Binding-site contacts:
Ligand atom C8 contacts residue TRP30 of chain 1.A at 4.0 Å (hydrophobic).
Ligand atom C11 contacts residue TYR52 of chain 1.A at 3.9 Å (hydrophobic).
Ligand atom C14 contacts residue PHE72 of chain 1.A at 4.3 Å (hydrophobic).
Ligand atom C6 contacts residue TRP30 of chain 1.A at 3.8 Å (hydrophobic).
Ligand atom N4 contacts residue 1PE1 of chain 1.J at 3.9 Å.
Ligand atom O4 contacts residue 1PE1 of chain 1.J at 4.1 Å.
Ligand atom C3 contacts residue PHE85 of chain 1.A at 4.3 Å (hydrophobic).
Ligand atom O4 contacts residue TRP103 of chain 1.A at 4.2 Å.
Ligand atom C5 contacts residue P6G1 of chain 1.F at 4.0 Å.
Ligand atom N4 contacts residue TRP103 of chain 1.A at 4.3 Å.
Ligand atom O3 contacts residue 1PE1 of chain 1.J at 3.0 Å.
Ligand atom C7 contacts residue TRP30 of chain 1.A at 3.8 Å (hydrophobic).
Ligand atom C1 contacts residue PHE85 of chain 1.A at 4.1 Å (hydrophobic).
Ligand atom O4 contacts residue PHE64 of chain 1.A at 4.2 Å.
Ligand atom N3 contacts residue TYR52 of chain 1.A at 4.2 Å.
Ligand atom C4 contacts residue LEU89 of chain 1.A at 4.2 Å (hydrophobic).
Ligand atom C11 contacts residue PHE72 of chain 1.A at 3.4 Å (hydrophobic).
Ligand atom C13 contacts residue VAL68 of chain 1.A at 3.4 Å (hydrophobic).
Ligand atom C17 contacts residue THR92 of chain 1.A at 4.3 Å.
Ligand atom C10 contacts residue PHE85 of chain 1.A at 4.4 Å (hydrophobic).
Ligand atom C13 contacts residue TYR52 of chain 1.A at 3.6 Å (hydrophobic).
Ligand atom C2 contacts residue PHE85 of chain 1.A at 3.6 Å (hydrophobic).
Ligand atom C12 contacts residue TYR52 of chain 1.A at 3.7 Å (hydrophobic).
Ligand atom C13 contacts residue PHE72 of chain 1.A at 3.3 Å (hydrophobic).
Ligand atom N1 contacts residue TRP30 of chain 1.A at 3.9 Å.
Ligand atom C5 contacts residue LEU89 of chain 1.A at 4.2 Å (hydrophobic).
Ligand atom C13 contacts residue TRP103 of chain 1.A at 4.0 Å (hydrophobic).
Ligand atom N1 contacts residue P6G1 of chain 1.F at 4.3 Å.
Ligand atom C14 contacts residue THR92 of chain 1.A at 4.3 Å.
Ligand atom C14 contacts residue TRP103 of chain 1.A at 3.5 Å (hydrophobic).
Ligand atom O1 contacts residue PHE85 of chain 1.A at 3.6 Å.
Ligand atom C12 contacts residue PHE72 of chain 1.A at 3.9 Å (hydrophobic).
Ligand atom N2 contacts residue PHE72 of chain 1.A at 4.3 Å.
Ligand atom C14 contacts residue VAL68 of chain 1.A at 3.7 Å (hydrophobic).
Ligand atom C14 contacts residue TYR52 of chain 1.A at 3.9 Å (hydrophobic).
Ligand atom C9 contacts residue LEU89 of chain 1.A at 4.0 Å (hydrophobic).
Ligand atom C15 contacts residue TYR52 of chain 1.A at 4.2 Å (hydrophobic).
Ligand atom C17 contacts residue TYR52 of chain 1.A at 4.1 Å (hydrophobic).
Ligand atom C3 contacts residue TRP30 of chain 1.A at 4.3 Å (hydrophobic).
Ligand atom N3 contacts residue PHE72 of chain 1.A at 4.3 Å.

Sequence of chain 1.A:
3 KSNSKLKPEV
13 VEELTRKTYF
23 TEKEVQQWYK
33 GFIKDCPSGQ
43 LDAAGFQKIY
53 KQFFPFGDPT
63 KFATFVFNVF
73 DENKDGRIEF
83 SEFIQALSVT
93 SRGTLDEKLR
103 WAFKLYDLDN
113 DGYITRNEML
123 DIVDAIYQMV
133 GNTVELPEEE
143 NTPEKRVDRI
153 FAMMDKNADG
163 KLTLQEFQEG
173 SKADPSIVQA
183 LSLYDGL

This protein binds this small molecule.
Small molecule (SMILES): O=C(Cc1c[nH]c2ccccc12)N/N=C/c1ccc([N+](=O)[O-])c(O)c1